A protein and the small-molecule ligand that binds it are described below.
Small molecule (SMILES): C[C@@H]1N[C@@H](CCCC[C@@H]2N[C@@H](C)[C@@H](O)[C@H]2O)[C@H](O)[C@@H]1O

Sequence of chain 1.B:
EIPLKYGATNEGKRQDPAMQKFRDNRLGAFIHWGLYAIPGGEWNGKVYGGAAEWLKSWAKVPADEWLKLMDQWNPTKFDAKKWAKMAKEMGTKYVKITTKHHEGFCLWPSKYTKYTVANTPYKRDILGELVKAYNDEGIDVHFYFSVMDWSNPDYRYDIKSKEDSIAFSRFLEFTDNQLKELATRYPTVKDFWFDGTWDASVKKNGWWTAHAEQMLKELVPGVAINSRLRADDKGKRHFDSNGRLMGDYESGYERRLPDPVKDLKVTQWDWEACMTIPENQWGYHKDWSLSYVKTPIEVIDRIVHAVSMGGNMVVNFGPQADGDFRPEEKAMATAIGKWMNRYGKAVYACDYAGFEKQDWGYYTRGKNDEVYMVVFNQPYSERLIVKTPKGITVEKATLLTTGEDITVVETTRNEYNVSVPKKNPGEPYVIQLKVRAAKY

Binding-site contacts:
Ligand atom NAQ contacts residue ARG229 of chain 1.B at 4.0 Å.
Ligand atom CAJ contacts residue TRP199 of chain 1.B at 4.0 Å (hydrophobic).
Ligand atom CAL contacts residue HIS103 of chain 1.B at 4.0 Å.
Ligand atom OAT contacts residue TRP55 of chain 1.B at 3.4 Å (h-bond).
Ligand atom CAM contacts residue GLU255 of chain 1.B at 3.9 Å.
Ligand atom CAF contacts residue TRP199 of chain 1.B at 3.7 Å (hydrophobic).
Ligand atom CAO contacts residue HIS102 of chain 1.B at 3.8 Å.
Ligand atom CAA contacts residue TRP199 of chain 1.B at 3.7 Å (hydrophobic).
Ligand atom OAS contacts residue HIS33 of chain 1.B at 2.7 Å (h-bond).
Ligand atom CAL contacts residue GLU255 of chain 1.B at 4.0 Å.
Ligand atom NAE contacts residue SO41 of chain 1.J at 3.3 Å (h-bond).
Ligand atom OAS contacts residue HIS102 of chain 1.B at 2.9 Å (h-bond).
Ligand atom CAL contacts residue ASP196 of chain 1.B at 3.9 Å.
Ligand atom CAR contacts residue TRP283 of chain 1.B at 3.9 Å (hydrophobic).
Ligand atom OAT contacts residue HIS102 of chain 1.B at 3.1 Å (h-bond).
Ligand atom NAQ contacts residue ASP196 of chain 1.B at 2.7 Å (salt-bridge).
Ligand atom OAS contacts residue ASP196 of chain 1.B at 3.2 Å (salt-bridge).
Ligand atom CAN contacts residue GLU54 of chain 1.B at 3.5 Å.
Ligand atom CAN contacts residue HIS102 of chain 1.B at 3.9 Å.
Ligand atom CAL contacts residue TRP55 of chain 1.B at 3.9 Å (hydrophobic).
Ligand atom OAT contacts residue GLU54 of chain 1.B at 2.7 Å (salt-bridge).
Ligand atom CAO contacts residue TRP283 of chain 1.B at 3.7 Å (hydrophobic).
Ligand atom CAO contacts residue HIS33 of chain 1.B at 3.3 Å.
Ligand atom CAI contacts residue SO41 of chain 1.J at 3.9 Å.
Ligand atom OAS contacts residue TYR145 of chain 1.B at 3.2 Å (h-bond).
Ligand atom CAP contacts residue ASP196 of chain 1.B at 3.6 Å.
Ligand atom CAB contacts residue TRP199 of chain 1.B at 3.6 Å (hydrophobic).
Ligand atom CAN contacts residue TRP283 of chain 1.B at 3.8 Å (hydrophobic).
Ligand atom CAR contacts residue TRP194 of chain 1.B at 3.9 Å (hydrophobic).
Ligand atom CAC contacts residue TRP199 of chain 1.B at 3.9 Å (hydrophobic).
Ligand atom NAQ contacts residue GLU255 of chain 1.B at 3.0 Å (salt-bridge).
Ligand atom CAR contacts residue HIS33 of chain 1.B at 4.0 Å.
Ligand atom CAJ contacts residue GLU255 of chain 1.B at 3.7 Å.
Ligand atom CAK contacts residue GLU255 of chain 1.B at 3.0 Å.
Ligand atom CAP contacts residue TRP283 of chain 1.B at 3.6 Å (hydrophobic).
Ligand atom CAA contacts residue SO41 of chain 1.J at 3.7 Å.
Ligand atom CAP contacts residue GLU255 of chain 1.B at 3.3 Å.
Ligand atom CAM contacts residue ASP196 of chain 1.B at 3.0 Å.
Ligand atom CAO contacts residue ASP196 of chain 1.B at 3.9 Å.
Ligand atom CAR contacts residue ASP196 of chain 1.B at 3.8 Å.